Binding-site contacts:
Ligand atom C27 contacts residue HIS234 of chain 2.B at 3.5 Å.
Ligand atom C14 contacts residue PHE132 of chain 2.B at 3.8 Å (hydrophobic).
Ligand atom C25 contacts residue ILE152 of chain 2.B at 3.9 Å (hydrophobic).
Ligand atom C15 contacts residue ALA123 of chain 2.B at 3.7 Å (hydrophobic).
Ligand atom C15 contacts residue SO41 of chain 2.G at 3.8 Å.
Ligand atom O20 contacts residue ALA123 of chain 2.B at 3.5 Å.
Ligand atom C14 contacts residue SO41 of chain 2.G at 3.9 Å.
Ligand atom C6 contacts residue CYS75 of chain 2.B at 3.9 Å (hydrophobic).
Ligand atom C19 contacts residue LEU42 of chain 2.B at 3.9 Å (hydrophobic).
Ligand atom C4 contacts residue MET120 of chain 2.B at 3.9 Å (hydrophobic).
Ligand atom C1 contacts residue PHE156 of chain 2.B at 3.6 Å (hydrophobic).
Ligand atom C31 contacts residue CYS75 of chain 2.B at 3.5 Å (hydrophobic).
Ligand atom C17 contacts residue SO41 of chain 2.G at 3.9 Å.
Ligand atom O23 contacts residue CYS75 of chain 2.B at 3.3 Å.
Ligand atom C27 contacts residue LEU151 of chain 2.B at 3.9 Å (hydrophobic).
Ligand atom C31 contacts residue LEU146 of chain 2.B at 3.6 Å (hydrophobic).
Ligand atom C12 contacts residue PHE133 of chain 2.B at 3.5 Å (hydrophobic).
Ligand atom C29 contacts residue LEU238 of chain 2.B at 3.5 Å (hydrophobic).
Ligand atom O24 contacts residue HIS234 of chain 2.B at 3.0 Å.
Ligand atom O20 contacts residue LEU42 of chain 2.B at 3.8 Å.
Ligand atom C21 contacts residue GLN41 of chain 2.B at 3.3 Å.
Ligand atom C28 contacts residue LEU151 of chain 2.B at 3.6 Å (hydrophobic).
Ligand atom C3 contacts residue ILE152 of chain 2.B at 3.9 Å (hydrophobic).
Ligand atom C11 contacts residue PHE132 of chain 2.B at 3.6 Å (hydrophobic).
Ligand atom C10 contacts residue MET120 of chain 2.B at 3.7 Å (hydrophobic).
Ligand atom C9 contacts residue HIS78 of chain 2.B at 3.8 Å.
Ligand atom N16 contacts residue LEU42 of chain 2.B at 3.8 Å.
Ligand atom C28 contacts residue LEU238 of chain 2.B at 3.8 Å (hydrophobic).
Ligand atom C17 contacts residue GLN41 of chain 2.B at 3.4 Å.
Ligand atom C9 contacts residue MET120 of chain 2.B at 3.7 Å (hydrophobic).
Ligand atom C10 contacts residue SO41 of chain 2.G at 3.5 Å.
Ligand atom C1 contacts residue ILE155 of chain 2.B at 3.7 Å (hydrophobic).
Ligand atom C25 contacts residue CYS75 of chain 2.B at 3.9 Å (hydrophobic).
Ligand atom C11 contacts residue SO41 of chain 2.G at 3.5 Å.
Ligand atom C29 contacts residue PHE241 of chain 2.B at 3.9 Å (hydrophobic).
Ligand atom C15 contacts residue LEU42 of chain 2.B at 3.5 Å (hydrophobic).
Ligand atom C3 contacts residue PHE143 of chain 2.B at 3.5 Å (hydrophobic).
Ligand atom C18 contacts residue MET120 of chain 2.B at 3.9 Å (hydrophobic).
Ligand atom N13 contacts residue SO41 of chain 2.G at 3.6 Å.
Ligand atom C30 contacts residue LEU238 of chain 2.B at 3.9 Å (hydrophobic).

Sequence of chain 2.B:
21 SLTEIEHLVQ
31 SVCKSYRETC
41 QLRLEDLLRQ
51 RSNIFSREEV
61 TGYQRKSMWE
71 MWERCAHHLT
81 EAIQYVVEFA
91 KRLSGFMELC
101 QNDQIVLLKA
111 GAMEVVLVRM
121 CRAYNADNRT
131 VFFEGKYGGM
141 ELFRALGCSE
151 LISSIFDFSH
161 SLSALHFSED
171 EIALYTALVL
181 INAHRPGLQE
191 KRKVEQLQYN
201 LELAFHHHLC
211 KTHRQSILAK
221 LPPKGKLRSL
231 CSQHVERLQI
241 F

This protein binds this small molecule.
Small molecule (SMILES): CC(=O)N1CCN(c2ccc(CN(CC(C)C)S(=O)(=O)Cc3ccccc3)cc2)CC1